This small molecule binds to this protein.
Small molecule (SMILES): CC(=O)N[C@@H]1[C@@H](O)[C@H](O)[C@@H](CO)O[C@H]1O

Sequence of chain 1.A:
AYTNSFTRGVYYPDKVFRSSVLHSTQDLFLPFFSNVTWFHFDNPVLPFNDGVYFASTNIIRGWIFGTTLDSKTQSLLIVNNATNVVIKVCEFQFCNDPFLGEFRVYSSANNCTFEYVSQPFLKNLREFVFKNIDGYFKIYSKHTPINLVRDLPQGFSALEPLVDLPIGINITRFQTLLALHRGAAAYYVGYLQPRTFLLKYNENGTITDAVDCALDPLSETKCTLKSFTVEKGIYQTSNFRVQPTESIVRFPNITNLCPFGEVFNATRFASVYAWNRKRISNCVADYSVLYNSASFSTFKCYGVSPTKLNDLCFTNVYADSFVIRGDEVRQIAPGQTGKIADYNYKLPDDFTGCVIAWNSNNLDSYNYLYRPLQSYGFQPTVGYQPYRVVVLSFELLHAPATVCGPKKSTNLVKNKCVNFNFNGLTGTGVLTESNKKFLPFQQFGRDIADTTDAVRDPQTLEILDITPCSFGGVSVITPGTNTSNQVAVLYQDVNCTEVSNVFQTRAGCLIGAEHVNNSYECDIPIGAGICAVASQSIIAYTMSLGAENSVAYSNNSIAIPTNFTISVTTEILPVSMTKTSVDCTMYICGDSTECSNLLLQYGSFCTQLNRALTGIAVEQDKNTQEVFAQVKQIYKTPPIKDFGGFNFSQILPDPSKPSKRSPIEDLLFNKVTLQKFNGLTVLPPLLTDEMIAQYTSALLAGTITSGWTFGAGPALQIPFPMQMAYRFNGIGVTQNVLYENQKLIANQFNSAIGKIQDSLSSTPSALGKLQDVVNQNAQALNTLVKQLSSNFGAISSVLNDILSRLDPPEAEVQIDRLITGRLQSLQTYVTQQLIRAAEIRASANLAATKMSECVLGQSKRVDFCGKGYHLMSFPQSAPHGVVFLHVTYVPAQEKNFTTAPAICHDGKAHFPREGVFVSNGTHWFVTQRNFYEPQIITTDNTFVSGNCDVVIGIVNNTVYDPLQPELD

Binding-site contacts:
Ligand atom O7 contacts residue ASN616 of chain 1.A at 2.3 Å (h-bond).
Ligand atom O5 contacts residue GLN644 of chain 1.A at 3.9 Å.
Ligand atom C4 contacts residue ASN616 of chain 1.A at 4.1 Å.
Ligand atom C6 contacts residue ASN616 of chain 1.A at 4.5 Å.
Ligand atom O7 contacts residue THR618 of chain 1.A at 4.1 Å.
Ligand atom O5 contacts residue ASN616 of chain 1.A at 2.1 Å (h-bond).
Ligand atom C7 contacts residue ASN616 of chain 1.A at 3.1 Å.
Ligand atom C1 contacts residue ASN616 of chain 1.A at 1.5 Å.
Ligand atom N2 contacts residue ASN616 of chain 1.A at 3.2 Å (h-bond).
Ligand atom C2 contacts residue ASN616 of chain 1.A at 2.6 Å.
Ligand atom C6 contacts residue GLN644 of chain 1.A at 4.1 Å.
Ligand atom C5 contacts residue ASN616 of chain 1.A at 3.4 Å.
Ligand atom C3 contacts residue ASN616 of chain 1.A at 3.9 Å.